The small molecule below binds the protein below.
Small molecule (SMILES): CC(=O)N[C@H]1[C@H](O[C@H]2[C@H](O)[C@@H](NC(C)=O)CO[C@@H]2CO)O[C@H](CO)[C@@H](O)[C@@H]1O

Binding-site contacts:
Ligand atom O7 contacts residue GLY150 of chain 28.A at 4.2 Å.
Ligand atom C7 contacts residue VAL153 of chain 28.A at 4.0 Å (hydrophobic).
Ligand atom O5 contacts residue ASN154 of chain 28.A at 3.7 Å.
Ligand atom C6 contacts residue THR156 of chain 28.A at 4.2 Å.
Ligand atom C8 contacts residue GLY150 of chain 28.A at 4.3 Å.
Ligand atom N2 contacts residue ASN154 of chain 28.A at 2.2 Å (h-bond).
Ligand atom C7 contacts residue GLY150 of chain 28.A at 4.5 Å.
Ligand atom C7 contacts residue ASN154 of chain 28.A at 1.9 Å.
Ligand atom O7 contacts residue THR156 of chain 28.A at 4.2 Å.
Ligand atom C3 contacts residue ASN154 of chain 28.A at 4.3 Å.
Ligand atom C1 contacts residue ASN154 of chain 28.A at 2.6 Å.
Ligand atom C2 contacts residue ASN154 of chain 28.A at 2.9 Å.
Ligand atom C8 contacts residue ASN154 of chain 28.A at 3.4 Å.
Ligand atom C1 contacts residue THR156 of chain 28.A at 4.1 Å.
Ligand atom O5 contacts residue THR156 of chain 28.A at 3.9 Å.
Ligand atom C5 contacts residue THR156 of chain 28.A at 3.7 Å.
Ligand atom O7 contacts residue ASN154 of chain 28.A at 1.3 Å (h-bond).
Ligand atom O7 contacts residue VAL153 of chain 28.A at 2.8 Å (h-bond).

Sequence of chain 28.A:
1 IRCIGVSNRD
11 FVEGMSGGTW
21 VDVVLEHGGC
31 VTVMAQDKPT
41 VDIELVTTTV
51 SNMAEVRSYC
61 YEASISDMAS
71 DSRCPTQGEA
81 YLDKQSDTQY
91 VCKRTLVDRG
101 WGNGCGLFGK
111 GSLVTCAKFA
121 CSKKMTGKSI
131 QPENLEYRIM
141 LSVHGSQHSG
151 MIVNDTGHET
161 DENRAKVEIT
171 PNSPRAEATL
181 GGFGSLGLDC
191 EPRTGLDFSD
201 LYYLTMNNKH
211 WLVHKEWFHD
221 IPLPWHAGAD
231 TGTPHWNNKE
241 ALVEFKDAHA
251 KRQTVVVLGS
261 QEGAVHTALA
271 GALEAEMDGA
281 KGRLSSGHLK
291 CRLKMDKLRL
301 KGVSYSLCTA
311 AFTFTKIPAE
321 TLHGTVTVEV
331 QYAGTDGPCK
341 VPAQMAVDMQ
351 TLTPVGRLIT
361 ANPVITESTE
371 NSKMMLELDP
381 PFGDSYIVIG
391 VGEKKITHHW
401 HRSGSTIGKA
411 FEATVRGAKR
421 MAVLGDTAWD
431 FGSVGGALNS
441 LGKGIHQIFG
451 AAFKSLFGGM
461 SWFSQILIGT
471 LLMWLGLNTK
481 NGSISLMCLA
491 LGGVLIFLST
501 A